Binding-site contacts:
Ligand atom C5 contacts residue ASN1134 of chain 1.A at 3.6 Å.
Ligand atom C4 contacts residue ASN1134 of chain 1.A at 4.2 Å.
Ligand atom C2 contacts residue ASN1134 of chain 1.A at 2.4 Å.
Ligand atom C7 contacts residue ASN1134 of chain 1.A at 3.6 Å.
Ligand atom O7 contacts residue ASN1134 of chain 1.A at 3.8 Å.
Ligand atom O5 contacts residue ASN1134 of chain 1.A at 2.3 Å (h-bond).
Ligand atom C3 contacts residue ASN1134 of chain 1.A at 3.8 Å.
Ligand atom N2 contacts residue ASN1134 of chain 1.A at 2.9 Å (h-bond).
Ligand atom C1 contacts residue ASN1134 of chain 1.A at 1.4 Å.

A small-molecule ligand and the protein it binds are described below.
Small molecule (SMILES): CC(=O)N[C@H]1[C@H](O[C@H]2[C@H](O)[C@@H](NC(C)=O)CO[C@@H]2CO)O[C@H](CO)[C@@H](O)[C@@H]1O

Sequence of chain 1.A:
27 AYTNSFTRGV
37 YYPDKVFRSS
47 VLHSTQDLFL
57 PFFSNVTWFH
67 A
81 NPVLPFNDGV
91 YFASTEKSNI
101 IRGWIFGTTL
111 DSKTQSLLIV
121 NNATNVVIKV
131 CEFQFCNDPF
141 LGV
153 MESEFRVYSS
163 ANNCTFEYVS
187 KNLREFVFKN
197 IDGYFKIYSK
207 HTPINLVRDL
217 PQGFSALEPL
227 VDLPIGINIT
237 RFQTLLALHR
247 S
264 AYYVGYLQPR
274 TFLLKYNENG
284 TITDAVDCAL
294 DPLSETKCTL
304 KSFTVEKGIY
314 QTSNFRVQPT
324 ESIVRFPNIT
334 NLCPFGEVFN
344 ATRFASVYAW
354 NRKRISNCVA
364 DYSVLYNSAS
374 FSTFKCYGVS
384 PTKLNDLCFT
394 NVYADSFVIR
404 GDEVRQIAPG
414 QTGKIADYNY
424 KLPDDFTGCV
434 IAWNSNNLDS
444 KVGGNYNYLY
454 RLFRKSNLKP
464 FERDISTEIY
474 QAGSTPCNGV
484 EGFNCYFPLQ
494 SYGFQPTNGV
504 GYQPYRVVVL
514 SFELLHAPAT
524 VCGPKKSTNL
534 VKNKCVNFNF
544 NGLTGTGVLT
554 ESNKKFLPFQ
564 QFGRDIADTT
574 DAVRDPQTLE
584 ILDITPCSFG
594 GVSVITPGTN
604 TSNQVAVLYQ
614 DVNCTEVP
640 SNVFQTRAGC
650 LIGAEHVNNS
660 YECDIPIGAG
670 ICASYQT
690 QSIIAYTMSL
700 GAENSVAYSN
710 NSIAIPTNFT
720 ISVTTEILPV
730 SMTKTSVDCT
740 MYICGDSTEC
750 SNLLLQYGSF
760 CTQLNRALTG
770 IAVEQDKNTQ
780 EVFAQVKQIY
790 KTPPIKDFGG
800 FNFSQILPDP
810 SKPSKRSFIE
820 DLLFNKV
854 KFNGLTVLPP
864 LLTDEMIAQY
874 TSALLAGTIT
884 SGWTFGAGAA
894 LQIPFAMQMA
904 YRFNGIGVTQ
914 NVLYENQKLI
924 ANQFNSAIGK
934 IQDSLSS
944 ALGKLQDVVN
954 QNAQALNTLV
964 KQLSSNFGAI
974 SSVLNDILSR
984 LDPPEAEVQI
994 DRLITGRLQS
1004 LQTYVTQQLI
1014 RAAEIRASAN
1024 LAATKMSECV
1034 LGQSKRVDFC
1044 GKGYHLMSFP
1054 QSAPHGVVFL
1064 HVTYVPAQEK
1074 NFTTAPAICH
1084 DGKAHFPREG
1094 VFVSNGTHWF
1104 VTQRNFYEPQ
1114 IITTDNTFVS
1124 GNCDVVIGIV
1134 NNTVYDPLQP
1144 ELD